Binding-site contacts:
Ligand atom C8 contacts residue TRP110 of chain 2.A at 4.1 Å (hydrophobic).
Ligand atom C5' contacts residue SER75 of chain 1.A at 3.8 Å.
Ligand atom O6 contacts residue LEU14 of chain 1.A at 3.4 Å.
Ligand atom N2 contacts residue THR77 of chain 1.A at 2.5 Å (h-bond).
Ligand atom O5' contacts residue SER75 of chain 1.A at 3.5 Å (h-bond).
Ligand atom C5' contacts residue PHE72 of chain 1.A at 4.2 Å (hydrophobic).
Ligand atom O4' contacts residue PHE72 of chain 1.A at 4.1 Å.
Ligand atom N3 contacts residue TRP70 of chain 1.A at 3.5 Å.
Ligand atom O20 contacts residue THR35 of chain 1.A at 2.9 Å (h-bond).
Ligand atom N3 contacts residue LEU99 of chain 1.A at 4.0 Å.
Ligand atom O6 contacts residue ASN118 of chain 1.A at 3.1 Å (h-bond).
Ligand atom C1' contacts residue PHE72 of chain 1.A at 4.1 Å (hydrophobic).
Ligand atom C8 contacts residue THR35 of chain 1.A at 3.2 Å.
Ligand atom C5' contacts residue SER73 of chain 1.A at 3.3 Å.
Ligand atom C4' contacts residue PHE72 of chain 1.A at 3.5 Å (hydrophobic).
Ligand atom C5' contacts residue LEU99 of chain 1.A at 4.1 Å (hydrophobic).
Ligand atom O5' contacts residue SER73 of chain 1.A at 3.7 Å.
Ligand atom C4 contacts residue TRP110 of chain 2.A at 3.8 Å (hydrophobic).
Ligand atom O4' contacts residue TRP70 of chain 1.A at 3.7 Å.
Ligand atom C2 contacts residue THR77 of chain 1.A at 3.5 Å.
Ligand atom C2 contacts residue TRP70 of chain 1.A at 3.8 Å (hydrophobic).
Ligand atom O6 contacts residue TRP97 of chain 1.A at 4.1 Å.
Ligand atom C2 contacts residue LEU99 of chain 1.A at 4.2 Å (hydrophobic).
Ligand atom N3 contacts residue THR77 of chain 1.A at 3.8 Å.
Ligand atom N3 contacts residue TRP110 of chain 2.A at 4.0 Å.
Ligand atom N2 contacts residue TRP97 of chain 1.A at 3.9 Å.
Ligand atom O6 contacts residue TYR33 of chain 1.A at 4.2 Å.
Ligand atom N7 contacts residue THR35 of chain 1.A at 3.4 Å (h-bond).
Ligand atom N2 contacts residue LEU99 of chain 1.A at 3.4 Å.
Ligand atom O3' contacts residue PHE72 of chain 1.A at 3.8 Å.
Ligand atom C3' contacts residue PHE72 of chain 1.A at 4.2 Å (hydrophobic).
Ligand atom C2' contacts residue TRP110 of chain 2.A at 3.4 Å (hydrophobic).
Ligand atom N9 contacts residue THR35 of chain 1.A at 4.0 Å.
Ligand atom N9 contacts residue TRP110 of chain 2.A at 3.9 Å.
Ligand atom N2 contacts residue TRP70 of chain 1.A at 3.9 Å.
Ligand atom C5 contacts residue TRP110 of chain 2.A at 3.9 Å (hydrophobic).
Ligand atom C5' contacts residue TRP70 of chain 1.A at 4.0 Å (hydrophobic).
Ligand atom N1 contacts residue TRP97 of chain 1.A at 4.0 Å.
Ligand atom C6 contacts residue ASN118 of chain 1.A at 4.2 Å.
Ligand atom C4 contacts residue TRP70 of chain 1.A at 4.0 Å (hydrophobic).

The protein below binds the small molecule below.
Small molecule (SMILES): Nc1nc2c([nH]c(=O)n2[C@H]2C[C@H](O)[C@@H](CO)O2)c(=O)[nH]1

Sequence of chain 2.A:
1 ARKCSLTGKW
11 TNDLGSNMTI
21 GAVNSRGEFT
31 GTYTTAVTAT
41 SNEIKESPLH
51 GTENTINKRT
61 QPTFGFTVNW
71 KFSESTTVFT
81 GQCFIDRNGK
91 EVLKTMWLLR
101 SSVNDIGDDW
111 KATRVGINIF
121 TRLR

Sequence of chain 1.A:
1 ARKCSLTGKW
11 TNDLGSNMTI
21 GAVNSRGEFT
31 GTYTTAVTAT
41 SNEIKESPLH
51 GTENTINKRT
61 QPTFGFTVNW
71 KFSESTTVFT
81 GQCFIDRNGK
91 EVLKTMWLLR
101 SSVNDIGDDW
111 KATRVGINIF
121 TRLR